Sequence of chain 1.A:
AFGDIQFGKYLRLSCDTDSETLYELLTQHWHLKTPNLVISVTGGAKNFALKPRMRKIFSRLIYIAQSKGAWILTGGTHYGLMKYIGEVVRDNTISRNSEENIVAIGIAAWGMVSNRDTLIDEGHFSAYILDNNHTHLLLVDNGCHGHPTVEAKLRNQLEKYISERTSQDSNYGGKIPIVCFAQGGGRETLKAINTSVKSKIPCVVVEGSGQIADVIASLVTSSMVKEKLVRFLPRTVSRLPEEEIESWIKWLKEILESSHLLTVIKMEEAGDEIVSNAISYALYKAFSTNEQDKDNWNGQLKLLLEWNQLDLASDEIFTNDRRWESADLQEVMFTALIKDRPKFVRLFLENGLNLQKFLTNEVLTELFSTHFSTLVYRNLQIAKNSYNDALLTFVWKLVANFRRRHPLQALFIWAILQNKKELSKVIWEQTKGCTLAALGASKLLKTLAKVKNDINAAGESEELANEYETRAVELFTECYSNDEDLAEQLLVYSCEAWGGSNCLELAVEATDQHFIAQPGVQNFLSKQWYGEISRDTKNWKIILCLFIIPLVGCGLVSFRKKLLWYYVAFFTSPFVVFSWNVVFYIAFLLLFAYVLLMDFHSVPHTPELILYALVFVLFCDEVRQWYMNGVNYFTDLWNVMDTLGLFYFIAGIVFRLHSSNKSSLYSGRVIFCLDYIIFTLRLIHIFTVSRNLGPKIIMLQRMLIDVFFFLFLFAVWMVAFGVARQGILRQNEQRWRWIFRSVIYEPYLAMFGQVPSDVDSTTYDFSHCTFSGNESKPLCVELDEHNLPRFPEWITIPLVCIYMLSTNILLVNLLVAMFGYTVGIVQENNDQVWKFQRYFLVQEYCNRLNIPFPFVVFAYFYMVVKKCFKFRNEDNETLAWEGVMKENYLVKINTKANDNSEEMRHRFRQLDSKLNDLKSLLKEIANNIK

Binding-site contacts:
Ligand atom C17 contacts residue ASP802 of chain 1.A at 3.1 Å.
Ligand atom C11 contacts residue PHE738 of chain 1.A at 4.0 Å (hydrophobic).
Ligand atom O14 contacts residue ARG842 of chain 1.A at 3.5 Å (salt-bridge).
Ligand atom C16 contacts residue ARG842 of chain 1.A at 3.5 Å.
Ligand atom O06 contacts residue ASP781 of chain 1.A at 3.4 Å (salt-bridge).
Ligand atom N04 contacts residue LEU778 of chain 1.A at 3.9 Å.
Ligand atom C09 contacts residue ASN741 of chain 1.A at 3.7 Å.
Ligand atom O22 contacts residue GLY805 of chain 1.A at 3.8 Å.
Ligand atom C18 contacts residue LEU806 of chain 1.A at 3.8 Å (hydrophobic).
Ligand atom O22 contacts residue PHE839 of chain 1.A at 3.7 Å.
Ligand atom N21 contacts residue ASP802 of chain 1.A at 3.8 Å.
Ligand atom O06 contacts residue PHE1013 of chain 1.A at 3.5 Å.
Ligand atom C02 contacts residue ARG842 of chain 1.A at 3.4 Å.
Ligand atom C12 contacts residue TYR1005 of chain 1.A at 3.2 Å (hydrophobic).
Ligand atom C08 contacts residue ILE846 of chain 1.A at 3.9 Å (hydrophobic).
Ligand atom O22 contacts residue ASP802 of chain 1.A at 3.7 Å.
Ligand atom C01 contacts residue ILE846 of chain 1.A at 3.8 Å (hydrophobic).
Ligand atom C12 contacts residue ILE846 of chain 1.A at 3.9 Å (hydrophobic).
Ligand atom C18 contacts residue ASP802 of chain 1.A at 3.0 Å.
Ligand atom C11 contacts residue ASN741 of chain 1.A at 3.9 Å.
Ligand atom C10 contacts residue VAL742 of chain 1.A at 3.9 Å (hydrophobic).
Ligand atom C17 contacts residue PHE839 of chain 1.A at 3.5 Å (hydrophobic).
Ligand atom C01 contacts residue TYR745 of chain 1.A at 3.6 Å (hydrophobic).
Ligand atom C10 contacts residue ASN741 of chain 1.A at 3.5 Å.
Ligand atom C09 contacts residue ILE846 of chain 1.A at 3.9 Å (hydrophobic).
Ligand atom C20 contacts residue ASP802 of chain 1.A at 3.3 Å.
Ligand atom C19 contacts residue ASP802 of chain 1.A at 3.1 Å.
Ligand atom C18 contacts residue PHE839 of chain 1.A at 3.4 Å (hydrophobic).
Ligand atom C11 contacts residue VAL742 of chain 1.A at 3.6 Å (hydrophobic).
Ligand atom C13 contacts residue ILE846 of chain 1.A at 3.9 Å (hydrophobic).
Ligand atom C20 contacts residue LEU778 of chain 1.A at 3.6 Å (hydrophobic).
Ligand atom C19 contacts residue LEU806 of chain 1.A at 3.7 Å (hydrophobic).
Ligand atom O23 contacts residue ARG842 of chain 1.A at 3.7 Å.
Ligand atom C11 contacts residue TYR1005 of chain 1.A at 3.9 Å (hydrophobic).
Ligand atom N21 contacts residue PHE839 of chain 1.A at 3.7 Å.
Ligand atom C16 contacts residue ASP802 of chain 1.A at 3.2 Å.
Ligand atom C03 contacts residue ARG842 of chain 1.A at 3.9 Å.
Ligand atom C15 contacts residue ASP802 of chain 1.A at 3.3 Å.
Ligand atom N04 contacts residue GLU782 of chain 1.A at 3.7 Å.
Ligand atom C19 contacts residue LEU778 of chain 1.A at 3.8 Å (hydrophobic).

This small molecule binds to this protein.
Small molecule (SMILES): O=C1NC(c2cccc([N+](=O)[O-])c2)=CCN1c1ccccc1O